Sequence of chain 1.A:
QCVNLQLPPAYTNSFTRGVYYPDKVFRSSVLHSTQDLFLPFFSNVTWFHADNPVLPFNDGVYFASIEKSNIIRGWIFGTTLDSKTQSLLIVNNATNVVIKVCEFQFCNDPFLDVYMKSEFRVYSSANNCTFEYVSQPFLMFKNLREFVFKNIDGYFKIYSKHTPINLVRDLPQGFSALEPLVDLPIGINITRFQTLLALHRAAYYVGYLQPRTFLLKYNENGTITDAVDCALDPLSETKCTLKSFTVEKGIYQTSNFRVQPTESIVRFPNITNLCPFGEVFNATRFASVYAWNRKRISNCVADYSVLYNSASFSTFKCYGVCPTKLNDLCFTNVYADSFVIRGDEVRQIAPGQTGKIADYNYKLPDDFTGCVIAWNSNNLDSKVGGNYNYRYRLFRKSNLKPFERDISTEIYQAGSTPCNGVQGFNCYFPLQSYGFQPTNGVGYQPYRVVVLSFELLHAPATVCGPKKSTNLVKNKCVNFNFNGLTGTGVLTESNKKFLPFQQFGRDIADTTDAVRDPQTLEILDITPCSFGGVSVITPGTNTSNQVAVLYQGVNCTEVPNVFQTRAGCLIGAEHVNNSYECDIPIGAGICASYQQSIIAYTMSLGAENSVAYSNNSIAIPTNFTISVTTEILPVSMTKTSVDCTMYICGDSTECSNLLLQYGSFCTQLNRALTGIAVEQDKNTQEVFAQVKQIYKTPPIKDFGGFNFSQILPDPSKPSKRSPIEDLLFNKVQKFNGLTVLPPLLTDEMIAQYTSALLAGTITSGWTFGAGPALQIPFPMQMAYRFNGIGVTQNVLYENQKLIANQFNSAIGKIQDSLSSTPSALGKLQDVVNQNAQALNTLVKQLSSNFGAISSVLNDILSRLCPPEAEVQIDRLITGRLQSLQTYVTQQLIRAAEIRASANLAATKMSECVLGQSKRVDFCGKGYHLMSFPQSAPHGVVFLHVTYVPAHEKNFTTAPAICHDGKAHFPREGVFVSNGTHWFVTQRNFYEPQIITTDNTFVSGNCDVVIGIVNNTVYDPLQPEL

Binding-site contacts:
Ligand atom C5 contacts residue ASN125 of chain 1.A at 4.2 Å.
Ligand atom C6 contacts residue VAL171 of chain 1.A at 4.1 Å (hydrophobic).
Ligand atom O5 contacts residue ASN125 of chain 1.A at 4.1 Å.
Ligand atom O5 contacts residue ASN122 of chain 1.A at 2.4 Å (h-bond).
Ligand atom N2 contacts residue ASN122 of chain 1.A at 2.9 Å (h-bond).
Ligand atom C3 contacts residue ASN122 of chain 1.A at 3.8 Å.
Ligand atom C2 contacts residue ASN122 of chain 1.A at 2.5 Å.
Ligand atom O7 contacts residue ASN122 of chain 1.A at 3.6 Å.
Ligand atom C1 contacts residue ASN122 of chain 1.A at 1.5 Å.
Ligand atom C8 contacts residue ALA123 of chain 1.A at 3.9 Å (hydrophobic).
Ligand atom C4 contacts residue ASN122 of chain 1.A at 4.3 Å.
Ligand atom C7 contacts residue ASN122 of chain 1.A at 3.5 Å.
Ligand atom N2 contacts residue THR124 of chain 1.A at 4.1 Å.
Ligand atom C1 contacts residue ASN125 of chain 1.A at 4.0 Å.
Ligand atom C8 contacts residue ASN122 of chain 1.A at 4.5 Å.
Ligand atom C5 contacts residue ASN122 of chain 1.A at 3.7 Å.

The small molecule below binds the protein below.
Small molecule (SMILES): CC(=O)N[C@@H]1[C@@H](O)[C@H](O)[C@@H](CO)O[C@H]1O